A protein and the small-molecule ligand that binds it are described below.
Small molecule (SMILES): OC1C(O)C(O)C(O)C(O)C1O

Sequence of chain 2.B:
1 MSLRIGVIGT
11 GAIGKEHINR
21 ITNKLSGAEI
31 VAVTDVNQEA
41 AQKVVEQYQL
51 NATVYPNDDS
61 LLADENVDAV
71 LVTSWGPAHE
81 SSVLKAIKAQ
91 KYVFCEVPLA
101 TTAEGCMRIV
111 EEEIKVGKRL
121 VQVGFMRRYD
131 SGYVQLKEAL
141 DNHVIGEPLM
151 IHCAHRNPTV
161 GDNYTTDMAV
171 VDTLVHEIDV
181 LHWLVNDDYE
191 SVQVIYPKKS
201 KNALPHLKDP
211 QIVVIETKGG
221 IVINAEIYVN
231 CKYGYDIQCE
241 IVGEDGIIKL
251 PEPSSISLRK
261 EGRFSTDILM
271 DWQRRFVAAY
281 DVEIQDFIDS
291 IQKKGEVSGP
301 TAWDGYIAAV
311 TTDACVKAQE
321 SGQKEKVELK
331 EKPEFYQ

Binding-site contacts:
Ligand atom C4 contacts residue THR173 of chain 2.B at 4.1 Å.
Ligand atom O4 contacts residue ASN157 of chain 2.B at 3.0 Å (h-bond).
Ligand atom O3 contacts residue ASP172 of chain 2.B at 4.1 Å.
Ligand atom C2 contacts residue ASP172 of chain 2.B at 4.3 Å.
Ligand atom O3 contacts residue HIS155 of chain 2.B at 3.5 Å (h-bond).
Ligand atom O2 contacts residue THR173 of chain 2.B at 4.2 Å.
Ligand atom O3 contacts residue THR173 of chain 2.B at 2.5 Å (h-bond).
Ligand atom O2 contacts residue HIS176 of chain 2.B at 3.8 Å.
Ligand atom O1 contacts residue ASP172 of chain 2.B at 3.9 Å.
Ligand atom C3 contacts residue THR173 of chain 2.B at 3.8 Å.
Ligand atom O2 contacts residue ASP172 of chain 2.B at 3.2 Å (salt-bridge).
Ligand atom C4 contacts residue ASN157 of chain 2.B at 4.3 Å.
Ligand atom C6 contacts residue TYR164 of chain 2.B at 4.5 Å (hydrophobic).
Ligand atom C5 contacts residue TRP272 of chain 2.B at 4.4 Å (hydrophobic).
Ligand atom C3 contacts residue HIS155 of chain 2.B at 3.8 Å.
Ligand atom O5 contacts residue ASN157 of chain 2.B at 4.4 Å.
Ligand atom O4 contacts residue TRP272 of chain 2.B at 4.3 Å.
Ligand atom O4 contacts residue TYR235 of chain 2.B at 4.1 Å.
Ligand atom O5 contacts residue VAL160 of chain 2.B at 4.1 Å.